Sequence of chain 1.A:
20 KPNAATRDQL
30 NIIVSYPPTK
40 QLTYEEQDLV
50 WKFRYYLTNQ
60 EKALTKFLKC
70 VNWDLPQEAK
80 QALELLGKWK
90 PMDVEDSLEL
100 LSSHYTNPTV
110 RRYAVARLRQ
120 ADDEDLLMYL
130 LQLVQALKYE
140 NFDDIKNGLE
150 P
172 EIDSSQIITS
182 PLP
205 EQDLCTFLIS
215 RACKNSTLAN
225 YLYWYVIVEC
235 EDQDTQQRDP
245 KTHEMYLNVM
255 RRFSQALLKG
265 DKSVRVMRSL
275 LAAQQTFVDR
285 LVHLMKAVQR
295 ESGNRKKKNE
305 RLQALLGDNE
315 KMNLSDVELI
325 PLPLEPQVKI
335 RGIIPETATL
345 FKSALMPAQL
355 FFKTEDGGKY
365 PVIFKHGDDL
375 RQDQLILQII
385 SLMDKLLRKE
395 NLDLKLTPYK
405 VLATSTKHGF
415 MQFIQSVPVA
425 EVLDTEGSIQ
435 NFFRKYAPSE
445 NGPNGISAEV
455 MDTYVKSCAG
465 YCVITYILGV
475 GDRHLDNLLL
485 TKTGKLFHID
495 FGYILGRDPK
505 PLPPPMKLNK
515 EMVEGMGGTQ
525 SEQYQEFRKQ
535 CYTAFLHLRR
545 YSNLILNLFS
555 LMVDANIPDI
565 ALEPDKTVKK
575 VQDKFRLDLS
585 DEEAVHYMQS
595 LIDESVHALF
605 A

A protein and the small-molecule ligand that binds it are described below.
Small molecule (SMILES): CC(C)[C@@H]1CNC(=O)c2cc(-c3ccnc(NC(=O)C4CC4)c3)nn21

Binding-site contacts:
Ligand atom C25 contacts residue SER420 of chain 1.A at 3.6 Å.
Ligand atom N20 contacts residue LEU483 of chain 1.A at 3.4 Å.
Ligand atom C7 contacts residue GOL1 of chain 1.G at 3.7 Å.
Ligand atom N6 contacts residue GOL1 of chain 1.G at 3.1 Å (h-bond).
Ligand atom N6 contacts residue LYS369 of chain 1.A at 3.6 Å.
Ligand atom O22 contacts residue PHE417 of chain 1.A at 3.5 Å.
Ligand atom C4 contacts residue GOL1 of chain 1.H at 3.6 Å.
Ligand atom O22 contacts residue GOL1 of chain 1.H at 2.9 Å (h-bond).
Ligand atom O8 contacts residue ASP494 of chain 1.A at 3.7 Å.
Ligand atom C12 contacts residue ILE367 of chain 1.A at 3.5 Å (hydrophobic).
Ligand atom N17 contacts residue ILE418 of chain 1.A at 3.0 Å (h-bond).
Ligand atom C21 contacts residue ILE418 of chain 1.A at 3.7 Å (hydrophobic).
Ligand atom N11 contacts residue ILE367 of chain 1.A at 3.6 Å.
Ligand atom C13 contacts residue MET415 of chain 1.A at 3.7 Å (hydrophobic).
Ligand atom N20 contacts residue PHE417 of chain 1.A at 3.5 Å.
Ligand atom C23 contacts residue SER420 of chain 1.A at 3.4 Å.
Ligand atom C16 contacts residue ILE418 of chain 1.A at 3.7 Å (hydrophobic).
Ligand atom C23 contacts residue PHE417 of chain 1.A at 3.3 Å (hydrophobic).
Ligand atom O8 contacts residue MET415 of chain 1.A at 3.6 Å.
Ligand atom N11 contacts residue ILE493 of chain 1.A at 3.6 Å.
Ligand atom C21 contacts residue LEU483 of chain 1.A at 3.5 Å (hydrophobic).
Ligand atom C14 contacts residue ILE493 of chain 1.A at 3.8 Å (hydrophobic).
Ligand atom C18 contacts residue LEU483 of chain 1.A at 3.7 Å (hydrophobic).
Ligand atom N6 contacts residue ASP494 of chain 1.A at 3.6 Å (salt-bridge).
Ligand atom N20 contacts residue ILE418 of chain 1.A at 3.0 Å (h-bond).
Ligand atom C23 contacts residue ILE418 of chain 1.A at 3.4 Å (hydrophobic).
Ligand atom O22 contacts residue LEU483 of chain 1.A at 3.8 Å.
Ligand atom C14 contacts residue ILE367 of chain 1.A at 3.6 Å (hydrophobic).
Ligand atom C24 contacts residue PRO422 of chain 1.A at 3.8 Å (hydrophobic).
Ligand atom C12 contacts residue ILE493 of chain 1.A at 3.7 Å (hydrophobic).
Ligand atom C16 contacts residue GLN416 of chain 1.A at 3.2 Å.
Ligand atom C24 contacts residue SER420 of chain 1.A at 3.2 Å.
Ligand atom C25 contacts residue PHE417 of chain 1.A at 3.5 Å (hydrophobic).
Ligand atom C7 contacts residue LYS369 of chain 1.A at 3.5 Å.
Ligand atom O8 contacts residue GOL1 of chain 1.G at 3.5 Å (h-bond).
Ligand atom C24 contacts residue LEU483 of chain 1.A at 3.8 Å (hydrophobic).
Ligand atom C5 contacts residue ASP494 of chain 1.A at 3.8 Å.
Ligand atom C1 contacts residue LYS369 of chain 1.A at 3.6 Å.
Ligand atom C21 contacts residue PHE417 of chain 1.A at 3.3 Å (hydrophobic).
Ligand atom O8 contacts residue LYS369 of chain 1.A at 3.0 Å (salt-bridge).